Sequence of chain 2.A:
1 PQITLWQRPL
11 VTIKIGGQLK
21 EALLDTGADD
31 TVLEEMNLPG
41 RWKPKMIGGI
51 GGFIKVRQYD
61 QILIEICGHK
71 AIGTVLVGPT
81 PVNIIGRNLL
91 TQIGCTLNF

A protein and the small-molecule ligand that binds it are described below.
Small molecule (SMILES): CC(C)CN(C[C@@H](O)[C@H](Cc1ccc(F)cc1)NC(=O)O[C@H]1[C@H]2CO[C@H]3OC[C@@H]1[C@H]3C2)S(=O)(=O)c1ccc2nc(NC3CC3)sc2c1

Sequence of chain 1.A:
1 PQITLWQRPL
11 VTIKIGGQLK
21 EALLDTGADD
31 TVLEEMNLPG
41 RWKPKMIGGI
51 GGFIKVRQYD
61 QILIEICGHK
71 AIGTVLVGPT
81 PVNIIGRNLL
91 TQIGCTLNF

Binding-site contacts:
Ligand atom CBH contacts residue JDV1 of chain 2.B at 0.4 Å.
Ligand atom OAU contacts residue JDV1 of chain 2.B at 1.7 Å (h-bond).
Ligand atom NBF contacts residue JDV1 of chain 2.B at 2.0 Å.
Ligand atom NAQ contacts residue JDV1 of chain 2.B at 0.5 Å (h-bond).
Ligand atom SAR contacts residue JDV1 of chain 2.B at 0.6 Å (h-bond).
Ligand atom OAI contacts residue JDV1 of chain 2.B at 0.2 Å (h-bond).
Ligand atom CBI contacts residue JDV1 of chain 2.B at 0.4 Å.
Ligand atom CAW contacts residue JDV1 of chain 2.B at 0.3 Å.
Ligand atom CAH contacts residue JDV1 of chain 2.B at 1.4 Å.
Ligand atom CAT contacts residue JDV1 of chain 2.B at 0.2 Å.
Ligand atom CAF contacts residue JDV1 of chain 2.B at 0.1 Å.
Ligand atom CAE contacts residue JDV1 of chain 2.B at 0.1 Å.
Ligand atom CBD contacts residue JDV1 of chain 2.B at 1.0 Å.
Ligand atom CAO contacts residue JDV1 of chain 2.B at 1.2 Å.
Ligand atom OAV contacts residue JDV1 of chain 2.B at 0.8 Å (h-bond).
Ligand atom OBP contacts residue JDV1 of chain 2.B at 1.1 Å (h-bond).
Ligand atom CBS contacts residue JDV1 of chain 2.B at 0.3 Å.
Ligand atom CAX contacts residue JDV1 of chain 2.B at 0.1 Å.
Ligand atom CBQ contacts residue JDV1 of chain 2.B at 1.2 Å.
Ligand atom CAA contacts residue JDV1 of chain 2.B at 1.0 Å.
Ligand atom OAK contacts residue JDV1 of chain 2.B at 0.7 Å.
Ligand atom CAG contacts residue JDV1 of chain 2.B at 1.1 Å.
Ligand atom CAC contacts residue JDV1 of chain 2.B at 2.2 Å.
Ligand atom CBM contacts residue JDV1 of chain 2.B at 1.5 Å.
Ligand atom CBT contacts residue JDV1 of chain 2.B at 0.4 Å.
Ligand atom CBR contacts residue JDV1 of chain 2.B at 0.4 Å.
Ligand atom CAL contacts residue JDV1 of chain 2.B at 0.8 Å.
Ligand atom NAN contacts residue JDV1 of chain 2.B at 0.5 Å (h-bond).
Ligand atom SBC contacts residue JDV1 of chain 2.B at 0.1 Å.
Ligand atom CBA contacts residue JDV1 of chain 2.B at 0.9 Å.
Ligand atom CAJ contacts residue JDV1 of chain 2.B at 0.4 Å.
Ligand atom CAZ contacts residue JDV1 of chain 2.B at 0.4 Å.
Ligand atom CAY contacts residue JDV1 of chain 2.B at 1.1 Å.
Ligand atom NBE contacts residue JDV1 of chain 2.B at 0.2 Å (h-bond).
Ligand atom CBJ contacts residue JDV1 of chain 2.B at 1.2 Å.
Ligand atom OAM contacts residue JDV1 of chain 2.B at 0.6 Å (h-bond).
Ligand atom CAD contacts residue JDV1 of chain 2.B at 1.4 Å.
Ligand atom CAS contacts residue JDV1 of chain 2.B at 0.7 Å.
Ligand atom CAP contacts residue JDV1 of chain 2.B at 1.3 Å.
Ligand atom CBB contacts residue JDV1 of chain 2.B at 1.7 Å.